This protein binds this small molecule.
Small molecule (SMILES): CC(=O)N[C@@H]1[C@@H](O)[C@H](O)[C@@H](CO)O[C@H]1O

Sequence of chain 1.C:
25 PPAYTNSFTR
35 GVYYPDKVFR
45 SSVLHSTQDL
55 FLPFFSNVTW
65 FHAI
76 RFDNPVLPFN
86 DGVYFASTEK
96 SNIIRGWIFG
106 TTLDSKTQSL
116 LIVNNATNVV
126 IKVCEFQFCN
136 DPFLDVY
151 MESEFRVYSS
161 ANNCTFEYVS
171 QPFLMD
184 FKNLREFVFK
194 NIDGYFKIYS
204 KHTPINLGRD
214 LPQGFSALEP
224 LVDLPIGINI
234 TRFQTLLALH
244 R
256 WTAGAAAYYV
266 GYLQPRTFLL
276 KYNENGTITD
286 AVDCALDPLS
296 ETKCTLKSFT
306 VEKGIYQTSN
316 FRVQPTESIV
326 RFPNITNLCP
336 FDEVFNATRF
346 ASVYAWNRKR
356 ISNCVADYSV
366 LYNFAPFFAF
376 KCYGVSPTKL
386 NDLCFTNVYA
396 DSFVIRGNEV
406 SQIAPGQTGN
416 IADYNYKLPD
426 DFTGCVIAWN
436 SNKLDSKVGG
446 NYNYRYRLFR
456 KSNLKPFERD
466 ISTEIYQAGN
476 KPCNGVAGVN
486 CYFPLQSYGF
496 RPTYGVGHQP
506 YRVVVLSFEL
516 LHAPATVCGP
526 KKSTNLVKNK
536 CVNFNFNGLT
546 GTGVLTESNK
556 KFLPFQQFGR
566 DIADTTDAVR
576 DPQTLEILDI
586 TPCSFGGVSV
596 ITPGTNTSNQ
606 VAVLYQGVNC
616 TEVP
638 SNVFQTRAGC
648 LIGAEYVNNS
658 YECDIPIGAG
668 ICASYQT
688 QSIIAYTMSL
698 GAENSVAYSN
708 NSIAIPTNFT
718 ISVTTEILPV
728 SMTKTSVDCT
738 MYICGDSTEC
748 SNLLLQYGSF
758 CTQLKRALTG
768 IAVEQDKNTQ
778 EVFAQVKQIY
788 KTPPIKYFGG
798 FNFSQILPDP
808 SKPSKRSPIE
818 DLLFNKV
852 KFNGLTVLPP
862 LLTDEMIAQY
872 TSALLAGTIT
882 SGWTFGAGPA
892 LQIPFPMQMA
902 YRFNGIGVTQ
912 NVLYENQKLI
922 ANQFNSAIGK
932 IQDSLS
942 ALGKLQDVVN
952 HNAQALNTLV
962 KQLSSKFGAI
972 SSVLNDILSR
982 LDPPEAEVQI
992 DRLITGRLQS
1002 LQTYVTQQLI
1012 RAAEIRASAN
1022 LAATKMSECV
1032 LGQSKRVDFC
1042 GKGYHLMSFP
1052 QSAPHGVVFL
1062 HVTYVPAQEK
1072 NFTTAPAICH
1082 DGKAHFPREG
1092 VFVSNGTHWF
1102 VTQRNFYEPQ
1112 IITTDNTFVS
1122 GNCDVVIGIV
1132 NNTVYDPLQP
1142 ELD

Sequence of chain 1.A:
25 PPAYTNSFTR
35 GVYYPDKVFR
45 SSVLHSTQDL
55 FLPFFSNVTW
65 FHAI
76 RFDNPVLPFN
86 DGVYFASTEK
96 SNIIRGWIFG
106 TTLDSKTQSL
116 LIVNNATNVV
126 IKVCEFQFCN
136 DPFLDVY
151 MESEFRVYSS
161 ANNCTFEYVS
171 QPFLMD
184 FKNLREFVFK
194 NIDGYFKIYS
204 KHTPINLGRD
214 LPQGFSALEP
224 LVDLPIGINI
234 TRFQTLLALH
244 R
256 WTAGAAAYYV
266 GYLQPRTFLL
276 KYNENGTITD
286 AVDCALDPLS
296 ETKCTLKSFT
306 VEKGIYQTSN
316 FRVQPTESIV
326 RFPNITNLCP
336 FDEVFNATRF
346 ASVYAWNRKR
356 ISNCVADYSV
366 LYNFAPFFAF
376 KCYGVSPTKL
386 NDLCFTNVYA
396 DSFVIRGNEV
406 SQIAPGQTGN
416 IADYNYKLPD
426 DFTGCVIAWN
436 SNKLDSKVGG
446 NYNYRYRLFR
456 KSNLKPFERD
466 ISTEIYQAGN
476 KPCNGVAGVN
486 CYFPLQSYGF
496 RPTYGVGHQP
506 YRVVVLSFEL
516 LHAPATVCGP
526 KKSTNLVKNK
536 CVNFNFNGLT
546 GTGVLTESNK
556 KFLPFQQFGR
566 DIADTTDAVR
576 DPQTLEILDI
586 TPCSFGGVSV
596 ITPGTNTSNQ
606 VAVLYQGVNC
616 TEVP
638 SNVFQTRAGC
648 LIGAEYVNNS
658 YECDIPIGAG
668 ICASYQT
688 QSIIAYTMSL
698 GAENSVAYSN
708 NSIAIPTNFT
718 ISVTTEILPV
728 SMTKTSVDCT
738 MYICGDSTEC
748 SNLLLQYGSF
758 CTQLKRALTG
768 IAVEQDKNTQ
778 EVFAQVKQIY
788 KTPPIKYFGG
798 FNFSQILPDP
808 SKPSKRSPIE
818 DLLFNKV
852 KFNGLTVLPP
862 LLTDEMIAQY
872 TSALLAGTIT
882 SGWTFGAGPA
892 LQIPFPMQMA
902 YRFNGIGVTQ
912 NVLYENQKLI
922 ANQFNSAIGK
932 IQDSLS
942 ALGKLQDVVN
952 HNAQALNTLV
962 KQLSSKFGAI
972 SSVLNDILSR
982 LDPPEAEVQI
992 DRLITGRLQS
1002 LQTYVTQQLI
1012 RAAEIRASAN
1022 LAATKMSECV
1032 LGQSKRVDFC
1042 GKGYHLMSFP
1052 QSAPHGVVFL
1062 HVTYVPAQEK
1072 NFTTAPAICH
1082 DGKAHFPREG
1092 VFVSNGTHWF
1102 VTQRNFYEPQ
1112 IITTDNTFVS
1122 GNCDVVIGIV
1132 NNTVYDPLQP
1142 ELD

Binding-site contacts:
Ligand atom O7 contacts residue ARG355 of chain 1.C at 4.3 Å.
Ligand atom C8 contacts residue GLN113 of chain 1.A at 3.6 Å.
Ligand atom C7 contacts residue ASN163 of chain 1.A at 3.8 Å.
Ligand atom O5 contacts residue ASN163 of chain 1.A at 2.4 Å (h-bond).
Ligand atom C2 contacts residue ASN163 of chain 1.A at 2.4 Å.
Ligand atom O7 contacts residue ASN163 of chain 1.A at 4.2 Å.
Ligand atom C1 contacts residue GLU130 of chain 1.A at 4.2 Å.
Ligand atom C2 contacts residue GLU130 of chain 1.A at 4.2 Å.
Ligand atom C3 contacts residue GLU130 of chain 1.A at 3.9 Å.
Ligand atom N2 contacts residue GLU130 of chain 1.A at 4.0 Å.
Ligand atom N2 contacts residue ARG355 of chain 1.C at 4.4 Å.
Ligand atom N2 contacts residue ASN163 of chain 1.A at 2.9 Å (h-bond).
Ligand atom C5 contacts residue ASN163 of chain 1.A at 3.7 Å.
Ligand atom C4 contacts residue ASN163 of chain 1.A at 4.2 Å.
Ligand atom C7 contacts residue ARG355 of chain 1.C at 4.2 Å.
Ligand atom C1 contacts residue ASN163 of chain 1.A at 1.4 Å.
Ligand atom N2 contacts residue GLN113 of chain 1.A at 4.2 Å.
Ligand atom C7 contacts residue GLN113 of chain 1.A at 4.5 Å.
Ligand atom C3 contacts residue ASN163 of chain 1.A at 3.8 Å.